Sequence of chain 1.A:
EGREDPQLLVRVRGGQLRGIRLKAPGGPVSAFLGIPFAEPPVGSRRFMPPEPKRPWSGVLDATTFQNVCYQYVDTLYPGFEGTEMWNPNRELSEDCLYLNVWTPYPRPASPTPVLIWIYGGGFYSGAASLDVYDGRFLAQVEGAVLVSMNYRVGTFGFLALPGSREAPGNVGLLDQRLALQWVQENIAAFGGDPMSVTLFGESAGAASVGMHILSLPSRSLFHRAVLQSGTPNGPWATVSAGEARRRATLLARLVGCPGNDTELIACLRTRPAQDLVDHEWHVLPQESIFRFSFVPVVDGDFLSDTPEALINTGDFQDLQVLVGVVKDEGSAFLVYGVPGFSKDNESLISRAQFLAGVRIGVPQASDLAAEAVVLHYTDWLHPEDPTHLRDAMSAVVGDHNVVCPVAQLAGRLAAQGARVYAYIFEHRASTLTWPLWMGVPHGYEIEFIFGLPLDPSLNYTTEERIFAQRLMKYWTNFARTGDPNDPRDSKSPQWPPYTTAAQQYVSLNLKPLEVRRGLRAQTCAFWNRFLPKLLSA

A small-molecule ligand and the protein it binds are described below.
Small molecule (SMILES): Nc1ccc2c(c1)c(-c1ccccc1)[n+](CCCCCCc1cnnn1CCNc1c3c(nc4ccccc14)CCCC3)c1cc(N)ccc21

Binding-site contacts:
Ligand atom N5 contacts residue GLY121 of chain 1.A at 3.5 Å.
Ligand atom C19 contacts residue TRP286 of chain 1.A at 3.2 Å (hydrophobic).
Ligand atom C20 contacts residue TRP286 of chain 1.A at 3.4 Å (hydrophobic).
Ligand atom C28 contacts residue TYR124 of chain 1.A at 3.0 Å (hydrophobic).
Ligand atom C36 contacts residue TYR341 of chain 1.A at 3.3 Å (hydrophobic).
Ligand atom C30 contacts residue TRP86 of chain 1.A at 3.5 Å (hydrophobic).
Ligand atom C23 contacts residue TYR124 of chain 1.A at 3.3 Å (hydrophobic).
Ligand atom N2 contacts residue TRP286 of chain 1.A at 3.0 Å.
Ligand atom C7 contacts residue GLU285 of chain 1.A at 3.6 Å.
Ligand atom N2 contacts residue GLU285 of chain 1.A at 3.2 Å (salt-bridge).
Ligand atom C31 contacts residue TRP86 of chain 1.A at 3.5 Å (hydrophobic).
Ligand atom C39 contacts residue TRP86 of chain 1.A at 3.6 Å (hydrophobic).
Ligand atom N7 contacts residue TRP86 of chain 1.A at 3.6 Å.
Ligand atom C33 contacts residue HIS447 of chain 1.A at 3.6 Å.
Ligand atom C38 contacts residue GLU202 of chain 1.A at 3.5 Å.
Ligand atom C18 contacts residue TRP286 of chain 1.A at 3.5 Å (hydrophobic).
Ligand atom C6 contacts residue TYR72 of chain 1.A at 3.5 Å (hydrophobic).
Ligand atom C8 contacts residue TRP286 of chain 1.A at 3.1 Å (hydrophobic).
Ligand atom C33 contacts residue TRP86 of chain 1.A at 3.6 Å (hydrophobic).
Ligand atom C35 contacts residue TRP439 of chain 1.A at 3.7 Å (hydrophobic).
Ligand atom C10 contacts residue TYR72 of chain 1.A at 3.7 Å (hydrophobic).
Ligand atom C15 contacts residue TYR341 of chain 1.A at 3.2 Å (hydrophobic).
Ligand atom C42 contacts residue GLU202 of chain 1.A at 3.1 Å.
Ligand atom C32 contacts residue TRP86 of chain 1.A at 3.6 Å (hydrophobic).
Ligand atom C32 contacts residue TYR341 of chain 1.A at 3.3 Å (hydrophobic).
Ligand atom N2 contacts residue TYR124 of chain 1.A at 3.3 Å.
Ligand atom C41 contacts residue GLY121 of chain 1.A at 3.5 Å.
Ligand atom C4 contacts residue TYR72 of chain 1.A at 3.4 Å (hydrophobic).
Ligand atom C41 contacts residue GLY120 of chain 1.A at 3.6 Å.
Ligand atom C3 contacts residue TYR72 of chain 1.A at 3.5 Å (hydrophobic).
Ligand atom C7 contacts residue TYR72 of chain 1.A at 3.6 Å (hydrophobic).
Ligand atom C15 contacts residue GLY342 of chain 1.A at 3.5 Å.
Ligand atom C21 contacts residue TYR124 of chain 1.A at 3.6 Å (hydrophobic).
Ligand atom C5 contacts residue TYR72 of chain 1.A at 3.6 Å (hydrophobic).
Ligand atom C34 contacts residue HIS447 of chain 1.A at 3.3 Å.
Ligand atom N8 contacts residue HIS447 of chain 1.A at 2.9 Å (h-bond).
Ligand atom C16 contacts residue TYR341 of chain 1.A at 3.5 Å (hydrophobic).
Ligand atom C36 contacts residue TRP439 of chain 1.A at 3.6 Å (hydrophobic).
Ligand atom N3 contacts residue TRP286 of chain 1.A at 3.6 Å.
Ligand atom C27 contacts residue PHE338 of chain 1.A at 3.6 Å (hydrophobic).